This small molecule binds to this protein.
Small molecule (SMILES): O=C(N[C@H]1CCCCCCC[C@@H]2C[C@@]2(C(=O)NS(=O)(=O)C2CC2)NC(=O)[C@@H]2C[C@@H](OC(=O)N3CCc4ccccc4C3)CN2C1=O)OC1CCCC1

Sequence of chain 1.C:
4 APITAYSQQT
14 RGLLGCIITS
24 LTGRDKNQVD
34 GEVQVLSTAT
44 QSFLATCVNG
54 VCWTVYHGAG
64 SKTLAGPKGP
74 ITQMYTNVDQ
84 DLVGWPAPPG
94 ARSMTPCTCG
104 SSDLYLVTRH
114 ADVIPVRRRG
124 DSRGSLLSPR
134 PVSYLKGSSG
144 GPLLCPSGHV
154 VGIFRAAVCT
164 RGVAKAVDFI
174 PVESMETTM

Binding-site contacts:
Ligand atom S47 contacts residue SER142 of chain 1.C at 3.6 Å (h-bond).
Ligand atom O19 contacts residue ALA159 of chain 1.C at 3.2 Å.
Ligand atom C26 contacts residue VAL135 of chain 1.C at 3.5 Å (hydrophobic).
Ligand atom C28 contacts residue VAL135 of chain 1.C at 3.2 Å (hydrophobic).
Ligand atom C27 contacts residue LYS139 of chain 1.C at 3.4 Å.
Ligand atom N7 contacts residue LYS139 of chain 1.C at 3.5 Å (salt-bridge).
Ligand atom O50 contacts residue SER142 of chain 1.C at 2.8 Å (h-bond).
Ligand atom O5 contacts residue GLY140 of chain 1.C at 3.0 Å (h-bond).
Ligand atom O5 contacts residue LYS139 of chain 1.C at 3.6 Å.
Ligand atom C11 contacts residue ARG158 of chain 1.C at 3.6 Å.
Ligand atom O5 contacts residue SER141 of chain 1.C at 3.4 Å (h-bond).
Ligand atom C1 contacts residue PHE157 of chain 1.C at 3.2 Å (hydrophobic).
Ligand atom O15 contacts residue LYS139 of chain 1.C at 3.1 Å (salt-bridge).
Ligand atom C48 contacts residue HIS60 of chain 1.C at 3.6 Å.
Ligand atom N20 contacts residue ALA160 of chain 1.C at 3.0 Å (h-bond).
Ligand atom N4 contacts residue HIS60 of chain 1.C at 3.3 Å (h-bond).
Ligand atom O23 contacts residue ALA160 of chain 1.C at 3.1 Å (h-bond).
Ligand atom C27 contacts residue VAL135 of chain 1.C at 3.6 Å (hydrophobic).
Ligand atom N7 contacts residue HIS60 of chain 1.C at 3.2 Å (h-bond).
Ligand atom C38 contacts residue ASP84 of chain 1.C at 3.6 Å.
Ligand atom C6 contacts residue SER142 of chain 1.C at 3.5 Å.
Ligand atom N7 contacts residue SER142 of chain 1.C at 3.3 Å (h-bond).
Ligand atom C39 contacts residue ASP82 of chain 1.C at 3.3 Å.
Ligand atom C8 contacts residue LEU138 of chain 1.C at 3.6 Å (hydrophobic).
Ligand atom C14 contacts residue HIS60 of chain 1.C at 3.5 Å.
Ligand atom O32 contacts residue HIS60 of chain 1.C at 3.5 Å.
Ligand atom S47 contacts residue LYS139 of chain 1.C at 3.6 Å.
Ligand atom O49 contacts residue GLY140 of chain 1.C at 3.1 Å (h-bond).
Ligand atom C51 contacts residue SER142 of chain 1.C at 3.5 Å.
Ligand atom C12 contacts residue HIS60 of chain 1.C at 3.3 Å.
Ligand atom C41 contacts residue ARG158 of chain 1.C at 3.3 Å.
Ligand atom O5 contacts residue SER142 of chain 1.C at 3.5 Å (h-bond).
Ligand atom O50 contacts residue PHE46 of chain 1.C at 3.4 Å.
Ligand atom N4 contacts residue ARG158 of chain 1.C at 3.0 Å (salt-bridge).
Ligand atom C51 contacts residue HIS60 of chain 1.C at 3.4 Å.
Ligand atom O50 contacts residue GLY140 of chain 1.C at 3.3 Å.
Ligand atom O19 contacts residue ALA160 of chain 1.C at 2.9 Å (h-bond).
Ligand atom O5 contacts residue LEU138 of chain 1.C at 3.3 Å (h-bond).
Ligand atom C51 contacts residue GLY61 of chain 1.C at 3.5 Å.
Ligand atom O49 contacts residue LYS139 of chain 1.C at 2.8 Å (salt-bridge).